The protein below binds the small molecule below.
Small molecule (SMILES): CC(=O)N[C@H]1[C@H](O[C@H]2[C@H](O)[C@@H](NC(C)=O)CO[C@@H]2CO)O[C@H](CO)[C@@H](O)[C@@H]1O

Binding-site contacts:
Ligand atom C7 contacts residue ASN72 of chain 1.C at 4.1 Å.
Ligand atom O7 contacts residue PHE69 of chain 1.C at 4.1 Å.
Ligand atom C2 contacts residue ASN72 of chain 1.C at 2.4 Å.
Ligand atom C8 contacts residue GLU71 of chain 1.C at 3.9 Å.
Ligand atom C7 contacts residue PHE69 of chain 1.C at 4.5 Å (hydrophobic).
Ligand atom C1 contacts residue ASN72 of chain 1.C at 1.4 Å.
Ligand atom C5 contacts residue ASN72 of chain 1.C at 3.6 Å.
Ligand atom C3 contacts residue ASN72 of chain 1.C at 3.8 Å.
Ligand atom N2 contacts residue PHE69 of chain 1.C at 4.5 Å.
Ligand atom C4 contacts residue ASN72 of chain 1.C at 4.2 Å.
Ligand atom N2 contacts residue ASN72 of chain 1.C at 2.9 Å (h-bond).
Ligand atom C8 contacts residue ASN72 of chain 1.C at 4.4 Å.
Ligand atom O5 contacts residue ASN72 of chain 1.C at 2.3 Å (h-bond).

Sequence of chain 1.C:
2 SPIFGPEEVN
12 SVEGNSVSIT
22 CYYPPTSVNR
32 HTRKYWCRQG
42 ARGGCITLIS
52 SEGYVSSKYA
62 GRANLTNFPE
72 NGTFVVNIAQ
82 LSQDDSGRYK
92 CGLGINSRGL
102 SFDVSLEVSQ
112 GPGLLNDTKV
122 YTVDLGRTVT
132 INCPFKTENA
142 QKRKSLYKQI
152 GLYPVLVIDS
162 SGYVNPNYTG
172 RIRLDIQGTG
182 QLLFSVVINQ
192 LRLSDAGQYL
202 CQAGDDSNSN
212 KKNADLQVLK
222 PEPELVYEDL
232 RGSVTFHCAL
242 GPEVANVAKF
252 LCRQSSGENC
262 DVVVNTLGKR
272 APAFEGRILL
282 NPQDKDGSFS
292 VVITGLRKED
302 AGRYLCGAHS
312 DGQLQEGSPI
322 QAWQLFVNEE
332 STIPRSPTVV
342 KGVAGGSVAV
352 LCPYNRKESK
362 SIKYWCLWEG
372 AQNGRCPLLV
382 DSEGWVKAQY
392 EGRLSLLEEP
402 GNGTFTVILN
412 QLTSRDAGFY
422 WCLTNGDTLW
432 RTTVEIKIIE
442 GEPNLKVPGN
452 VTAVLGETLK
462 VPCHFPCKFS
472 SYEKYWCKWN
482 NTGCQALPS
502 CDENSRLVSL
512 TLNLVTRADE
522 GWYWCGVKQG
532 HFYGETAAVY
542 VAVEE